This small molecule binds to this protein.
Small molecule (SMILES): COc1cc(NCc2ccc3[nH+]c(N)nc(N)c3c2C)cc(OC)c1OC

Sequence of chain 1.C:
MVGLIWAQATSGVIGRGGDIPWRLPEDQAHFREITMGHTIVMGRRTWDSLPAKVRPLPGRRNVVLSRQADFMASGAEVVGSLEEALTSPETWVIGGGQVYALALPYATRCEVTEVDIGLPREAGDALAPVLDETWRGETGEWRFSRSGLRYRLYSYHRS

Binding-site contacts:
Ligand atom C4A contacts residue NDP1 of chain 1.V at 3.5 Å.
Ligand atom C5 contacts residue NDP1 of chain 1.V at 3.4 Å.
Ligand atom C2 contacts residue ALA10 of chain 1.C at 3.6 Å (hydrophobic).
Ligand atom N24 contacts residue THR116 of chain 1.C at 3.7 Å.
Ligand atom N3 contacts residue NDP1 of chain 1.V at 3.7 Å.
Ligand atom N1 contacts residue ASP30 of chain 1.C at 2.5 Å (salt-bridge).
Ligand atom C15 contacts residue GLN31 of chain 1.C at 3.5 Å.
Ligand atom C4 contacts residue PHE34 of chain 1.C at 3.4 Å (hydrophobic).
Ligand atom C17 contacts residue ILE97 of chain 1.C at 2.8 Å (hydrophobic).
Ligand atom N3 contacts residue ILE8 of chain 1.C at 3.4 Å (h-bond).
Ligand atom C9 contacts residue LEU53 of chain 1.C at 3.7 Å (hydrophobic).
Ligand atom C21 contacts residue ARG26 of chain 1.C at 3.3 Å.
Ligand atom N25 contacts residue ILE97 of chain 1.C at 2.7 Å (h-bond).
Ligand atom C8 contacts residue ACT1 of chain 1.X at 3.5 Å.
Ligand atom C23 contacts residue GLN31 of chain 1.C at 2.9 Å.
Ligand atom N3 contacts residue PHE34 of chain 1.C at 3.5 Å.
Ligand atom C8 contacts residue GLN31 of chain 1.C at 3.0 Å.
Ligand atom N3 contacts residue TRP9 of chain 1.C at 3.2 Å.
Ligand atom N24 contacts residue ALA10 of chain 1.C at 3.6 Å (h-bond).
Ligand atom N25 contacts residue TYR103 of chain 1.C at 3.5 Å (h-bond).
Ligand atom C7 contacts residue GLN31 of chain 1.C at 3.5 Å.
Ligand atom N24 contacts residue ASP30 of chain 1.C at 2.5 Å (salt-bridge).
Ligand atom N24 contacts residue TRP9 of chain 1.C at 3.2 Å (h-bond).
Ligand atom O18 contacts residue PRO54 of chain 1.C at 3.6 Å.
Ligand atom C23 contacts residue LEU60 of chain 1.C at 3.3 Å (hydrophobic).
Ligand atom C17 contacts residue NDP1 of chain 1.V at 3.3 Å.
Ligand atom C13 contacts residue PRO54 of chain 1.C at 3.7 Å (hydrophobic).
Ligand atom C21 contacts residue ASP22 of chain 1.C at 3.7 Å.
Ligand atom C4 contacts residue ILE8 of chain 1.C at 3.5 Å (hydrophobic).
Ligand atom C4 contacts residue NDP1 of chain 1.V at 3.4 Å.
Ligand atom N25 contacts residue PHE34 of chain 1.C at 3.4 Å.
Ligand atom N1 contacts residue ALA10 of chain 1.C at 3.7 Å.
Ligand atom C7 contacts residue ILE23 of chain 1.C at 3.4 Å (hydrophobic).
Ligand atom N25 contacts residue ILE8 of chain 1.C at 2.8 Å (h-bond).
Ligand atom C3A contacts residue ASP30 of chain 1.C at 3.5 Å.
Ligand atom C2 contacts residue ASP30 of chain 1.C at 3.3 Å.
Ligand atom C7 contacts residue ACT1 of chain 1.X at 3.7 Å.
Ligand atom O20 contacts residue GLN31 of chain 1.C at 2.5 Å (h-bond).
Ligand atom C2 contacts residue TRP9 of chain 1.C at 3.5 Å (hydrophobic).
Ligand atom C8 contacts residue ASP30 of chain 1.C at 3.6 Å.